Binding-site contacts:
Ligand atom C1 contacts residue GLU97 of chain 2.A at 4.2 Å.
Ligand atom C8 contacts residue TRP65 of chain 2.A at 3.8 Å (hydrophobic).
Ligand atom C4 contacts residue ARG60 of chain 2.A at 3.5 Å.
Ligand atom CL contacts residue GLU97 of chain 2.A at 3.7 Å.
Ligand atom CL contacts residue ILE56 of chain 2.A at 4.2 Å.
Ligand atom C1 contacts residue ARG60 of chain 2.A at 4.0 Å.
Ligand atom C8 contacts residue LEU90 of chain 2.A at 3.6 Å (hydrophobic).
Ligand atom N contacts residue LEU90 of chain 2.A at 3.0 Å (h-bond).
Ligand atom CL contacts residue MET59 of chain 2.A at 3.6 Å.
Ligand atom N1 contacts residue LEU90 of chain 2.A at 4.3 Å.
Ligand atom C5 contacts residue TRP65 of chain 2.A at 4.4 Å (hydrophobic).
Ligand atom C4 contacts residue TRP65 of chain 2.A at 3.6 Å (hydrophobic).
Ligand atom C2 contacts residue GLU97 of chain 2.A at 4.1 Å.
Ligand atom C7 contacts residue TRP65 of chain 2.A at 3.9 Å (hydrophobic).
Ligand atom CL contacts residue LEU93 of chain 2.A at 4.1 Å.
Ligand atom C6 contacts residue TRP65 of chain 2.A at 4.4 Å (hydrophobic).
Ligand atom N1 contacts residue TRP65 of chain 2.A at 4.1 Å.
Ligand atom C5 contacts residue LEU90 of chain 2.A at 4.0 Å (hydrophobic).
Ligand atom C2 contacts residue ARG60 of chain 2.A at 3.8 Å.
Ligand atom C3 contacts residue MET59 of chain 2.A at 3.9 Å (hydrophobic).
Ligand atom C1 contacts residue GLN94 of chain 2.A at 4.3 Å.
Ligand atom C1 contacts residue LEU93 of chain 2.A at 4.2 Å (hydrophobic).
Ligand atom C contacts residue ARG60 of chain 2.A at 4.2 Å.
Ligand atom C5 contacts residue ARG60 of chain 2.A at 4.2 Å.
Ligand atom C3 contacts residue TRP65 of chain 2.A at 4.2 Å (hydrophobic).
Ligand atom C contacts residue LEU90 of chain 2.A at 3.8 Å (hydrophobic).
Ligand atom CL contacts residue ARG60 of chain 2.A at 4.1 Å.
Ligand atom C3 contacts residue ARG60 of chain 2.A at 3.5 Å.
Ligand atom N2 contacts residue TRP65 of chain 2.A at 3.5 Å.
Ligand atom C contacts residue GLN94 of chain 2.A at 3.8 Å.
Ligand atom C1 contacts residue LEU90 of chain 2.A at 3.8 Å (hydrophobic).
Ligand atom C6 contacts residue ARG60 of chain 2.A at 4.4 Å.
Ligand atom C2 contacts residue MET59 of chain 2.A at 4.1 Å (hydrophobic).
Ligand atom N2 contacts residue LEU90 of chain 2.A at 4.2 Å.
Ligand atom N contacts residue GLN94 of chain 2.A at 3.3 Å (h-bond).

Sequence of chain 2.A:
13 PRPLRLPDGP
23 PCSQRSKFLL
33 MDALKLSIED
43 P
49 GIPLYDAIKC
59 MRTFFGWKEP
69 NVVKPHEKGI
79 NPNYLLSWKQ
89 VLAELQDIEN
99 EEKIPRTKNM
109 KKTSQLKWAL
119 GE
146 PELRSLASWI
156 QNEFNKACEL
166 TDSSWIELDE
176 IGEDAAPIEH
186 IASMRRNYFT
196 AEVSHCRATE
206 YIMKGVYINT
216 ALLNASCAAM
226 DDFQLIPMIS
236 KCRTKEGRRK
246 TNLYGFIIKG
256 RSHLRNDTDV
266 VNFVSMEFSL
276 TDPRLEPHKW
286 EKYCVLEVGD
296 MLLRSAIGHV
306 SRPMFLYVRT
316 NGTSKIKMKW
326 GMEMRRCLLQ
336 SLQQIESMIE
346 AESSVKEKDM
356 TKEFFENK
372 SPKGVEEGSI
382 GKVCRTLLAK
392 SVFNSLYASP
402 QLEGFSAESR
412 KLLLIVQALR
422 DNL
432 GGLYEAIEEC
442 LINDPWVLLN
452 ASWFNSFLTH

The protein below binds the small molecule below.
Small molecule (SMILES): Nc1cc(Cl)ccc1-n1ccnc1